This small molecule binds to this protein.
Small molecule (SMILES): CC(=O)N[C@@H]1[C@@H](O)[C@H](O)[C@@H](CO)O[C@H]1O

Sequence of chain 1.C:
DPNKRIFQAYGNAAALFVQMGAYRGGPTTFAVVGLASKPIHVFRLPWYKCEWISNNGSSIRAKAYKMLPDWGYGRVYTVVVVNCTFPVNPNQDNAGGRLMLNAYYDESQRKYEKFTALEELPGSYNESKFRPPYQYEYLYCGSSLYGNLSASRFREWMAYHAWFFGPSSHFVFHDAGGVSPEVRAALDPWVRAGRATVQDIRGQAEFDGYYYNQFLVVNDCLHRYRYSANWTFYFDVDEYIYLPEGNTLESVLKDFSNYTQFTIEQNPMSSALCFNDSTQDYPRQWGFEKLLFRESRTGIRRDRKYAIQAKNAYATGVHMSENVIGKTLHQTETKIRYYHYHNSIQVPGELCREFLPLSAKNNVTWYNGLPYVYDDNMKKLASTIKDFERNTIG

Binding-site contacts:
Ligand atom C2 contacts residue ASN80 of chain 1.C at 2.5 Å.
Ligand atom C2 contacts residue SER82 of chain 1.C at 3.8 Å.
Ligand atom C5 contacts residue ASN80 of chain 1.C at 3.6 Å.
Ligand atom C1 contacts residue SER78 of chain 1.C at 4.3 Å.
Ligand atom C1 contacts residue ASN80 of chain 1.C at 1.4 Å.
Ligand atom C7 contacts residue SER82 of chain 1.C at 3.0 Å.
Ligand atom C3 contacts residue ASN80 of chain 1.C at 3.8 Å.
Ligand atom O5 contacts residue ASP117 of chain 1.C at 3.9 Å.
Ligand atom C5 contacts residue ASP117 of chain 1.C at 4.1 Å.
Ligand atom O6 contacts residue ASN80 of chain 1.C at 4.4 Å.
Ligand atom C8 contacts residue ASN80 of chain 1.C at 3.3 Å.
Ligand atom O6 contacts residue ASP117 of chain 1.C at 2.3 Å (salt-bridge).
Ligand atom O5 contacts residue ASN80 of chain 1.C at 2.2 Å (h-bond).
Ligand atom C4 contacts residue ASN80 of chain 1.C at 4.1 Å.
Ligand atom C6 contacts residue ASP117 of chain 1.C at 3.2 Å.
Ligand atom N2 contacts residue ASN80 of chain 1.C at 3.0 Å.
Ligand atom C8 contacts residue SER82 of chain 1.C at 2.9 Å.
Ligand atom O7 contacts residue SER82 of chain 1.C at 4.0 Å.
Ligand atom O3 contacts residue SER82 of chain 1.C at 4.2 Å.
Ligand atom C1 contacts residue SER82 of chain 1.C at 4.3 Å.
Ligand atom C7 contacts residue ASN80 of chain 1.C at 3.9 Å.
Ligand atom N2 contacts residue SER82 of chain 1.C at 2.8 Å (h-bond).
Ligand atom C3 contacts residue SER82 of chain 1.C at 3.9 Å.